A small-molecule ligand and the protein it binds are described below.
Small molecule (SMILES): Nc1ccn([C@H]2C[C@H](O)[C@@H](COP(=O)(O)O)O2)c(=O)n1

Binding-site contacts:
Ligand atom N4 contacts residue ASP202 of chain 1.J at 2.4 Å (salt-bridge).
Ligand atom N3 contacts residue ASP202 of chain 1.J at 4.2 Å.
Ligand atom N1 contacts residue PRO204 of chain 1.J at 4.2 Å.
Ligand atom C6 contacts residue PRO204 of chain 1.J at 3.9 Å (hydrophobic).
Ligand atom C2' contacts residue PRO204 of chain 1.J at 4.0 Å (hydrophobic).
Ligand atom N4 contacts residue VAL203 of chain 1.J at 3.4 Å (h-bond).
Ligand atom C5 contacts residue PRO204 of chain 1.J at 3.6 Å (hydrophobic).
Ligand atom N4 contacts residue PRO204 of chain 1.J at 4.2 Å.
Ligand atom C4 contacts residue VAL203 of chain 1.J at 4.1 Å (hydrophobic).
Ligand atom O3' contacts residue DA1 of chain 1.BC at 1.6 Å.
Ligand atom C5 contacts residue VAL203 of chain 1.J at 3.8 Å (hydrophobic).
Ligand atom C4 contacts residue PRO204 of chain 1.J at 3.8 Å (hydrophobic).
Ligand atom C3' contacts residue DA1 of chain 1.BC at 2.6 Å.
Ligand atom C4' contacts residue DA1 of chain 1.BC at 4.0 Å.
Ligand atom C2' contacts residue DA1 of chain 1.BC at 2.9 Å.
Ligand atom C2 contacts residue PRO204 of chain 1.J at 4.3 Å (hydrophobic).
Ligand atom O2 contacts residue DA1 of chain 1.BC at 3.4 Å (h-bond).
Ligand atom C4 contacts residue ASP202 of chain 1.J at 3.0 Å.
Ligand atom C2 contacts residue DA1 of chain 1.BC at 4.2 Å.
Ligand atom C1' contacts residue DA1 of chain 1.BC at 3.9 Å.
Ligand atom C5' contacts residue PRO204 of chain 1.J at 4.5 Å (hydrophobic).
Ligand atom C6 contacts residue ASP202 of chain 1.J at 4.3 Å.
Ligand atom C5 contacts residue ASP202 of chain 1.J at 3.1 Å.
Ligand atom N3 contacts residue PRO204 of chain 1.J at 4.0 Å.

Sequence of chain 1.J:
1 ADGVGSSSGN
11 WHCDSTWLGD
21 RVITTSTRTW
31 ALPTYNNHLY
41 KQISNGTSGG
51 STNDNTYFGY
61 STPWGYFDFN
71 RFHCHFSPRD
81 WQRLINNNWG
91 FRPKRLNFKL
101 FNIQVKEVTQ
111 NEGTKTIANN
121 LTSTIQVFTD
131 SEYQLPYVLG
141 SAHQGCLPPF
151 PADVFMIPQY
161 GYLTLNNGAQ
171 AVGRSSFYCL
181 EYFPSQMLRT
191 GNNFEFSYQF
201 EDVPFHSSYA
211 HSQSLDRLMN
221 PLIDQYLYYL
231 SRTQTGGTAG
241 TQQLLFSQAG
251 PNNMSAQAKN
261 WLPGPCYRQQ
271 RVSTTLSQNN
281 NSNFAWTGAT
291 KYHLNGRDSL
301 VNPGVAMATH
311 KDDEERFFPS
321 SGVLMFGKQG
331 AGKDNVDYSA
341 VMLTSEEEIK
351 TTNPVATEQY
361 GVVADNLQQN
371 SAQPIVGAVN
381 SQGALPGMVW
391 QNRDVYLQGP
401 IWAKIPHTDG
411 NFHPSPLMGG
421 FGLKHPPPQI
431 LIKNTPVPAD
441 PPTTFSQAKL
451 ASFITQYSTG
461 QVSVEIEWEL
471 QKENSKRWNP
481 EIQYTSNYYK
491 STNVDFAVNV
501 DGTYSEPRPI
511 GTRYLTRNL